This small molecule binds to this protein.
Small molecule (SMILES): CC(C)(CO[P](=O)(O)O[P](=O)(O)OC[C@H]1O[C@@H](n2cnc3c(N)ncnc32)[C@H](O)[C@@H]1OP(=O)(O)O)[C@@H](O)C(=O)NCCC(=O)NCCSCC(=O)c1ccccc1

Sequence of chain 1.C:
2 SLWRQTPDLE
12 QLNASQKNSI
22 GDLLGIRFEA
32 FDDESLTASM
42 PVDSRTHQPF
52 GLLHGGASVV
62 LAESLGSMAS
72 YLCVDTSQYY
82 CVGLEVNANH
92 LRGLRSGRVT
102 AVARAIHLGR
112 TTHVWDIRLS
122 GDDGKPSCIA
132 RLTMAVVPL

Sequence of chain 1.E:
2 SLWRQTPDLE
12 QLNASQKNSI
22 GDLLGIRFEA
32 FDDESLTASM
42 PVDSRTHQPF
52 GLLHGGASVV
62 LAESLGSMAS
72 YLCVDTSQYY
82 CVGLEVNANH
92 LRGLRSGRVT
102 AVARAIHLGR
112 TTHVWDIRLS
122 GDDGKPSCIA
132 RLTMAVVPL

Binding-site contacts:
Ligand atom O1A contacts residue ARG111 of chain 1.C at 2.7 Å (salt-bridge).
Ligand atom N1A contacts residue LYS126 of chain 1.E at 3.5 Å (salt-bridge).
Ligand atom O4A contacts residue GLY110 of chain 1.C at 3.4 Å.
Ligand atom O9A contacts residue ARG111 of chain 1.C at 3.3 Å (salt-bridge).
Ligand atom C1B contacts residue SER68 of chain 1.F at 3.5 Å.
Ligand atom CAP contacts residue LEU92 of chain 1.E at 3.5 Å (hydrophobic).
Ligand atom CB contacts residue GLY84 of chain 1.F at 3.4 Å.
Ligand atom C4B contacts residue SER68 of chain 1.F at 3.6 Å.
Ligand atom N4P contacts residue GLY84 of chain 1.F at 3.0 Å (h-bond).
Ligand atom S1P contacts residue GLY84 of chain 1.F at 3.4 Å (h-bond).
Ligand atom C6P contacts residue GLY84 of chain 1.F at 3.4 Å.
Ligand atom O1A contacts residue GLY110 of chain 1.C at 3.3 Å.
Ligand atom C7B contacts residue GLN49 of chain 1.E at 3.6 Å.
Ligand atom O5A contacts residue ARG111 of chain 1.C at 3.1 Å (salt-bridge).
Ligand atom C7B contacts residue HIS55 of chain 1.E at 3.6 Å.
Ligand atom OAP contacts residue LEU92 of chain 1.E at 2.9 Å (h-bond).
Ligand atom O8A contacts residue ARG111 of chain 1.C at 1.5 Å (salt-bridge).
Ligand atom O4A contacts residue HIS108 of chain 1.C at 3.2 Å (h-bond).
Ligand atom P3D contacts residue ARG111 of chain 1.C at 2.6 Å.
Ligand atom N8P contacts residue LEU92 of chain 1.E at 3.2 Å (h-bond).
Ligand atom O3A contacts residue HIS108 of chain 1.C at 3.5 Å (h-bond).
Ligand atom CB contacts residue SER68 of chain 1.F at 3.3 Å.
Ligand atom O7A contacts residue ARG111 of chain 1.C at 2.9 Å (salt-bridge).
Ligand atom N8P contacts residue HIS91 of chain 1.E at 3.0 Å (h-bond).
Ligand atom C7P contacts residue ARG93 of chain 1.E at 3.5 Å.
Ligand atom C6A contacts residue LYS126 of chain 1.E at 3.6 Å.
Ligand atom O1B contacts residue GLU64 of chain 1.F at 3.5 Å (salt-bridge).
Ligand atom O1B contacts residue GLY56 of chain 1.E at 3.0 Å (h-bond).
Ligand atom N8P contacts residue ARG93 of chain 1.E at 3.6 Å (salt-bridge).
Ligand atom O6A contacts residue THR112 of chain 1.C at 3.5 Å (h-bond).
Ligand atom C3B contacts residue GLN49 of chain 1.E at 3.6 Å.
Ligand atom O5A contacts residue THR112 of chain 1.C at 2.8 Å (h-bond).
Ligand atom C2B contacts residue SER68 of chain 1.F at 3.4 Å.
Ligand atom C9P contacts residue LEU92 of chain 1.E at 3.4 Å (hydrophobic).
Ligand atom CEP contacts residue LEU85 of chain 1.F at 3.5 Å (hydrophobic).
Ligand atom C5B contacts residue MET69 of chain 1.F at 3.4 Å (hydrophobic).
Ligand atom C3B contacts residue SER68 of chain 1.F at 3.4 Å.
Ligand atom O4A contacts residue THR113 of chain 1.C at 2.6 Å (h-bond).
Ligand atom P2A contacts residue THR112 of chain 1.C at 3.5 Å.
Ligand atom N4P contacts residue HIS91 of chain 1.E at 3.6 Å.

Sequence of chain 1.F:
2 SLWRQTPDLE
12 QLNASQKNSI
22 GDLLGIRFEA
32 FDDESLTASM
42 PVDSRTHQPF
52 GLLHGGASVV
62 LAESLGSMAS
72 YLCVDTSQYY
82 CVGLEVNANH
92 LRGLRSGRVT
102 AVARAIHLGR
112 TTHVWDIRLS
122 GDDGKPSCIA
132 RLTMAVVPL